Binding-site contacts:
Ligand atom OP2 contacts residue ASN55 of chain 23.D at 3.5 Å (h-bond).
Ligand atom OP2 contacts residue SER51 of chain 23.D at 3.5 Å (h-bond).
Ligand atom OP2 contacts residue LYS89 of chain 23.D at 3.4 Å (salt-bridge).
Ligand atom O3' contacts residue SER51 of chain 23.D at 3.4 Å.
Ligand atom C6 contacts residue TYR85 of chain 23.C at 3.7 Å (hydrophobic).
Ligand atom N1 contacts residue SER47 of chain 23.C at 2.8 Å (h-bond).
Ligand atom OP1 contacts residue SER51 of chain 23.D at 2.8 Å (h-bond).
Ligand atom P contacts residue ARG49 of chain 23.D at 3.2 Å.
Ligand atom OP2 contacts residue LYS57 of chain 23.D at 2.6 Å (salt-bridge).
Ligand atom O2' contacts residue GLU63 of chain 23.C at 3.6 Å.
Ligand atom C6 contacts residue THR45 of chain 23.C at 3.5 Å.
Ligand atom N7 contacts residue LYS61 of chain 23.C at 3.5 Å.
Ligand atom P contacts residue LYS57 of chain 23.D at 3.2 Å.
Ligand atom O5' contacts residue ARG49 of chain 23.D at 3.6 Å (salt-bridge).
Ligand atom O3' contacts residue ARG49 of chain 23.D at 3.0 Å (salt-bridge).
Ligand atom OP2 contacts residue LYS57 of chain 23.D at 3.2 Å (salt-bridge).
Ligand atom N7 contacts residue TYR85 of chain 23.C at 3.6 Å.
Ligand atom OP2 contacts residue LYS43 of chain 23.C at 3.0 Å (salt-bridge).
Ligand atom OP1 contacts residue LYS57 of chain 23.D at 2.8 Å.
Ligand atom OP1 contacts residue ASN55 of chain 23.D at 3.4 Å (h-bond).
Ligand atom N6 contacts residue THR91 of chain 23.D at 3.4 Å (h-bond).
Ligand atom N6 contacts residue THR45 of chain 23.C at 2.9 Å (h-bond).
Ligand atom N7 contacts residue THR45 of chain 23.C at 2.5 Å (h-bond).
Ligand atom C2 contacts residue SER47 of chain 23.C at 3.2 Å.
Ligand atom C5 contacts residue TYR85 of chain 23.C at 3.7 Å (hydrophobic).
Ligand atom OP2 contacts residue TYR85 of chain 23.C at 2.9 Å (h-bond).
Ligand atom C5 contacts residue THR45 of chain 23.C at 3.2 Å.
Ligand atom OP1 contacts residue SER52 of chain 23.D at 2.9 Å (h-bond).
Ligand atom N1 contacts residue THR59 of chain 23.C at 3.5 Å.
Ligand atom P contacts residue LYS89 of chain 23.D at 3.4 Å.
Ligand atom OP1 contacts residue ARG49 of chain 23.D at 2.5 Å (salt-bridge).
Ligand atom OP2 contacts residue LYS89 of chain 23.D at 3.5 Å (salt-bridge).
Ligand atom P contacts residue SER51 of chain 23.D at 3.4 Å.
Ligand atom C8 contacts residue THR45 of chain 23.C at 3.6 Å.
Ligand atom C8 contacts residue TYR85 of chain 23.C at 3.7 Å (hydrophobic).
Ligand atom OP1 contacts residue LYS89 of chain 23.D at 3.3 Å (salt-bridge).
Ligand atom C5' contacts residue TYR85 of chain 23.C at 3.7 Å (hydrophobic).
Ligand atom O5' contacts residue LYS57 of chain 23.D at 3.1 Å (salt-bridge).
Ligand atom C5' contacts residue ARG49 of chain 23.D at 3.1 Å.
Ligand atom N6 contacts residue THR59 of chain 23.C at 2.9 Å (h-bond).

Sequence of chain 23.D:
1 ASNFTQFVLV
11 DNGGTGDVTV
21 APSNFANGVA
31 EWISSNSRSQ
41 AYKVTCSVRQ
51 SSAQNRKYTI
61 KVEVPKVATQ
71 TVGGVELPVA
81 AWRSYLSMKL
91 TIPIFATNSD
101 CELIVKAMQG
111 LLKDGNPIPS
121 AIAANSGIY

Sequence of chain 23.C:
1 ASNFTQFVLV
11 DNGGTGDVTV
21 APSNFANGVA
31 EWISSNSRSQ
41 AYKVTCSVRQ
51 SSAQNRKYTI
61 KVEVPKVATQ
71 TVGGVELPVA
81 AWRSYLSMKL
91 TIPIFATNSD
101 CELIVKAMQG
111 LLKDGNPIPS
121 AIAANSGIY

This protein binds this small molecule.
Small molecule (SMILES): Nc1ccn([C@@H]2O[C@H](CO[P](=O)(O)O[C@H]3[C@@H](O)[C@H](n4cnc5c(N)ncnc54)O[C@@H]3CO[P](=O)(O)O[C@H]3[C@@H](O)[C@H](n4cnc5c(=O)nc(N)[nH]c54)O[C@@H]3CO[P](=O)(O)O[C@H]3[C@@H](O)[C@H](n4cnc5c(N)ncnc54)O[C@@H]3CO[P](=O)(O)O[C@H]3[C@@H](O)[C@H](n4cnc5c(N)ncnc54)O[C@@H]3CO[P](=O)(O)O[C@H]3[C@@H](O)[C@H](n4ccc(=O)[nH]c4=O)O[C@@H]3CO[P](=O)(O)O[C@H]3[C@@H](O)[C@H](n4ccc(N)nc4=O)O[C@@H]3CO[P](=O)(O)O[C@H]3[C@@H](O)[C@H](n4ccc(=O)[nH]c4=O)O[C@@H]3CO[P](=O)(O)O[C@H]3[C@@H](O)[C@H](n4cnc5c(=O)nc(N)[nH]c54)O[C@@H]3COPO)[C@@H](O)[C@H]2O)c(=O)n1